This small molecule binds to this protein.
Small molecule (SMILES): Cc1cc(N)nc(COC[C@H](N)[C@H](C)OCc2cc(C)cc(N)n2)c1

Binding-site contacts:
Ligand atom N02 contacts residue PRO269 of chain 1.A at 3.9 Å.
Ligand atom C16 contacts residue HEM1 of chain 1.C at 3.8 Å.
Ligand atom C08 contacts residue HEM1 of chain 1.C at 3.3 Å.
Ligand atom N02 contacts residue TYR292 of chain 1.A at 3.6 Å.
Ligand atom C06 contacts residue GLU296 of chain 1.A at 3.2 Å.
Ligand atom C08 contacts residue GLU296 of chain 1.A at 3.0 Å.
Ligand atom N21 contacts residue TRP382 of chain 1.A at 3.8 Å.
Ligand atom C23 contacts residue MET40 of chain 1.A at 3.7 Å (hydrophobic).
Ligand atom C24 contacts residue MET40 of chain 1.A at 3.6 Å (hydrophobic).
Ligand atom C07 contacts residue HEM1 of chain 1.C at 3.6 Å.
Ligand atom C10 contacts residue HEM1 of chain 1.C at 3.6 Å.
Ligand atom C03 contacts residue PRO269 of chain 1.A at 3.8 Å (hydrophobic).
Ligand atom N21 contacts residue HEM1 of chain 1.C at 2.7 Å (h-bond).
Ligand atom N12 contacts residue HEM1 of chain 1.C at 2.9 Å (h-bond).
Ligand atom N22 contacts residue ARG118 of chain 1.A at 3.9 Å.
Ligand atom C02 contacts residue PRO269 of chain 1.A at 3.8 Å (hydrophobic).
Ligand atom O09 contacts residue VAL271 of chain 1.A at 3.4 Å.
Ligand atom C07 contacts residue PHE288 of chain 1.A at 3.7 Å (hydrophobic).
Ligand atom N01 contacts residue GLU296 of chain 1.A at 2.5 Å (salt-bridge).
Ligand atom C27 contacts residue TRP10 of chain 1.B at 3.6 Å (hydrophobic).
Ligand atom C03 contacts residue HEM1 of chain 1.C at 3.5 Å.
Ligand atom N02 contacts residue HEM1 of chain 1.C at 3.5 Å.
Ligand atom C05 contacts residue VAL271 of chain 1.A at 3.7 Å (hydrophobic).
Ligand atom C02 contacts residue TRP291 of chain 1.A at 3.6 Å (hydrophobic).
Ligand atom N02 contacts residue GLU296 of chain 1.A at 2.7 Å (salt-bridge).
Ligand atom C13 contacts residue HEM1 of chain 1.C at 3.7 Å.
Ligand atom C22 contacts residue HEM1 of chain 1.C at 3.5 Å.
Ligand atom C02 contacts residue GLU296 of chain 1.A at 3.5 Å.
Ligand atom C26 contacts residue HEM1 of chain 1.C at 3.7 Å.
Ligand atom C23 contacts residue TYR410 of chain 1.A at 3.7 Å (hydrophobic).
Ligand atom C07 contacts residue GLY290 of chain 1.A at 3.8 Å.
Ligand atom C11 contacts residue HEM1 of chain 1.C at 3.6 Å.
Ligand atom N22 contacts residue HEM1 of chain 1.C at 3.1 Å (h-bond).
Ligand atom C23 contacts residue LEU41 of chain 1.A at 3.6 Å (hydrophobic).
Ligand atom C25 contacts residue MET40 of chain 1.A at 3.7 Å (hydrophobic).
Ligand atom N02 contacts residue TRP291 of chain 1.A at 2.6 Å (h-bond).
Ligand atom O15 contacts residue HEM1 of chain 1.C at 3.2 Å (h-bond).
Ligand atom C02 contacts residue HEM1 of chain 1.C at 3.7 Å.
Ligand atom C10 contacts residue GLN182 of chain 1.A at 3.7 Å.
Ligand atom C14 contacts residue GLN182 of chain 1.A at 3.8 Å.

Sequence of chain 1.B:
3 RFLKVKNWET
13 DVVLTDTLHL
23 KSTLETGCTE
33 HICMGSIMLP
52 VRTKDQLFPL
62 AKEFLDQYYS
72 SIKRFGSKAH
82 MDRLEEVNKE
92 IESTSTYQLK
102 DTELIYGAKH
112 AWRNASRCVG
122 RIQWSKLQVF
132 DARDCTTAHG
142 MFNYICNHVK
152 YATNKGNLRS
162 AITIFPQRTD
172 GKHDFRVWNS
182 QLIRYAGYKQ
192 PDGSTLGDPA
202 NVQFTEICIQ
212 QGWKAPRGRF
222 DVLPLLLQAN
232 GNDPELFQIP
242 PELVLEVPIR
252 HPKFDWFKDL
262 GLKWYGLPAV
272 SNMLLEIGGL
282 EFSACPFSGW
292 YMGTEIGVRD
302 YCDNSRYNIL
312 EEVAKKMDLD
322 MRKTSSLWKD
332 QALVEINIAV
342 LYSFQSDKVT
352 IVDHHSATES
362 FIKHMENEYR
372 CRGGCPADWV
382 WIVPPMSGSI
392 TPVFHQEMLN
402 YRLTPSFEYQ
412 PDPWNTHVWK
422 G

Sequence of chain 1.A:
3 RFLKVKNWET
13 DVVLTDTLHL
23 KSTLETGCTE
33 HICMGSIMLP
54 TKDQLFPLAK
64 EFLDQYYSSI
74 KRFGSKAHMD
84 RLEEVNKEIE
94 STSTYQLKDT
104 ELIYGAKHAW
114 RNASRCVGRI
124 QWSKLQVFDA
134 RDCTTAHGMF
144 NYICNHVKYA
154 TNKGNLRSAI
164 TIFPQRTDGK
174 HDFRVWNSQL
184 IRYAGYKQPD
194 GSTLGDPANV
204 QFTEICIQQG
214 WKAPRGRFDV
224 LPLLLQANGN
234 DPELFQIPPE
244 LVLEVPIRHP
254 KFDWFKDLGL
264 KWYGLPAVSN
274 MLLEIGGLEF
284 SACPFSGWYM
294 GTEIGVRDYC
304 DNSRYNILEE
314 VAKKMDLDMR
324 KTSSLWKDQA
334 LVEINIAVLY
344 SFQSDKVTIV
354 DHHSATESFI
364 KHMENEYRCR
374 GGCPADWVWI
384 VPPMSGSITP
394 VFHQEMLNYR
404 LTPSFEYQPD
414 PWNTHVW